A small-molecule ligand and the protein it binds are described below.
Small molecule (SMILES): N[C@@H](CCC(=O)O)C(=O)O

Sequence of chain 1.C:
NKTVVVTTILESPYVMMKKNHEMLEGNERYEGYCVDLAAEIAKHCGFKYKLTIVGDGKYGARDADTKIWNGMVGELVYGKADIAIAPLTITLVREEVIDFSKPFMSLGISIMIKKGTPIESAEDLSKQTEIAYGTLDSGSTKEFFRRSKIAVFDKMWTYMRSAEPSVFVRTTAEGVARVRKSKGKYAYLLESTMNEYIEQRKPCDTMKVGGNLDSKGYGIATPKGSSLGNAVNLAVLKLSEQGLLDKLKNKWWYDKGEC

Binding-site contacts:
Ligand atom O contacts residue LEU90 of chain 1.C at 3.6 Å.
Ligand atom N contacts residue TYR61 of chain 1.C at 4.0 Å.
Ligand atom OXT contacts residue TYR61 of chain 1.C at 3.4 Å.
Ligand atom OE2 contacts residue THR143 of chain 1.C at 3.2 Å (h-bond).
Ligand atom CG contacts residue TYR61 of chain 1.C at 4.1 Å (hydrophobic).
Ligand atom C contacts residue ARG96 of chain 1.C at 3.4 Å.
Ligand atom N contacts residue GLU193 of chain 1.C at 2.8 Å (salt-bridge).
Ligand atom OXT contacts residue SER142 of chain 1.C at 2.8 Å (h-bond).
Ligand atom O contacts residue TYR61 of chain 1.C at 3.6 Å.
Ligand atom CG contacts residue GLU193 of chain 1.C at 3.5 Å.
Ligand atom OE1 contacts residue GLU193 of chain 1.C at 3.7 Å.
Ligand atom CA contacts residue THR91 of chain 1.C at 3.4 Å.
Ligand atom CB contacts residue TYR61 of chain 1.C at 3.4 Å (hydrophobic).
Ligand atom CA contacts residue GLU193 of chain 1.C at 3.3 Å.
Ligand atom CB contacts residue GLU193 of chain 1.C at 4.0 Å.
Ligand atom CD contacts residue GLU193 of chain 1.C at 3.9 Å.
Ligand atom O contacts residue PRO89 of chain 1.C at 3.7 Å.
Ligand atom C contacts residue SER142 of chain 1.C at 3.3 Å.
Ligand atom OE2 contacts residue GLY141 of chain 1.C at 3.7 Å.
Ligand atom O contacts residue THR91 of chain 1.C at 2.9 Å (h-bond).
Ligand atom OE2 contacts residue LEU138 of chain 1.C at 4.0 Å.
Ligand atom CB contacts residue LEU138 of chain 1.C at 3.9 Å (hydrophobic).
Ligand atom OXT contacts residue GLY141 of chain 1.C at 3.2 Å.
Ligand atom CD contacts residue THR143 of chain 1.C at 3.2 Å.
Ligand atom C contacts residue THR91 of chain 1.C at 3.6 Å.
Ligand atom N contacts residue PRO89 of chain 1.C at 2.8 Å (h-bond).
Ligand atom OXT contacts residue ARG96 of chain 1.C at 2.8 Å (salt-bridge).
Ligand atom CA contacts residue PRO89 of chain 1.C at 4.0 Å (hydrophobic).
Ligand atom C contacts residue TYR61 of chain 1.C at 3.7 Å (hydrophobic).
Ligand atom O contacts residue SER142 of chain 1.C at 4.0 Å.
Ligand atom OE1 contacts residue THR143 of chain 1.C at 2.6 Å (h-bond).
Ligand atom CA contacts residue TYR61 of chain 1.C at 4.0 Å (hydrophobic).
Ligand atom N contacts residue THR91 of chain 1.C at 2.9 Å (h-bond).
Ligand atom OE2 contacts residue SER142 of chain 1.C at 3.3 Å (h-bond).
Ligand atom N contacts residue SER142 of chain 1.C at 4.1 Å.
Ligand atom CA contacts residue SER142 of chain 1.C at 3.3 Å.
Ligand atom O contacts residue ARG96 of chain 1.C at 2.8 Å (salt-bridge).
Ligand atom N contacts residue TYR220 of chain 1.C at 3.7 Å.
Ligand atom CD contacts residue LEU138 of chain 1.C at 3.9 Å (hydrophobic).
Ligand atom CG contacts residue LEU138 of chain 1.C at 3.6 Å (hydrophobic).